Binding-site contacts:
Ligand atom C13 contacts residue LEU146 of chain 1.A at 3.5 Å (hydrophobic).
Ligand atom C16 contacts residue GLY20 of chain 1.A at 3.7 Å.
Ligand atom F1 contacts residue LEU95 of chain 1.A at 3.4 Å.
Ligand atom C13 contacts residue GLY156 of chain 1.A at 3.8 Å.
Ligand atom C16 contacts residue ASP157 of chain 1.A at 3.4 Å.
Ligand atom C13 contacts residue MET92 of chain 1.A at 3.9 Å (hydrophobic).
Ligand atom C5 contacts residue GLY98 of chain 1.A at 3.5 Å.
Ligand atom F1 contacts residue PHE94 of chain 1.A at 3.7 Å.
Ligand atom C12 contacts residue GLU93 of chain 1.A at 3.6 Å.
Ligand atom O0 contacts residue ALA42 of chain 1.A at 3.8 Å.
Ligand atom F1 contacts residue GLY98 of chain 1.A at 3.6 Å.
Ligand atom C12 contacts residue VAL74 of chain 1.A at 3.8 Å (hydrophobic).
Ligand atom C3 contacts residue LEU146 of chain 1.A at 3.9 Å (hydrophobic).
Ligand atom C11 contacts residue ALA42 of chain 1.A at 3.5 Å (hydrophobic).
Ligand atom C9 contacts residue LEU146 of chain 1.A at 3.5 Å (hydrophobic).
Ligand atom O0 contacts residue PHE94 of chain 1.A at 3.3 Å.
Ligand atom C11 contacts residue LEU95 of chain 1.A at 3.7 Å (hydrophobic).
Ligand atom N0 contacts residue VAL25 of chain 1.A at 3.7 Å.
Ligand atom C12 contacts residue ALA42 of chain 1.A at 3.7 Å (hydrophobic).
Ligand atom C15 contacts residue ASN144 of chain 1.A at 3.4 Å.
Ligand atom C6 contacts residue GLY98 of chain 1.A at 3.5 Å.
Ligand atom C11 contacts residue GLU93 of chain 1.A at 3.7 Å.
Ligand atom C6 contacts residue LEU95 of chain 1.A at 3.6 Å (hydrophobic).
Ligand atom C7 contacts residue LEU95 of chain 1.A at 3.3 Å (hydrophobic).
Ligand atom F1 contacts residue PRO96 of chain 1.A at 3.5 Å.
Ligand atom C7 contacts residue LEU17 of chain 1.A at 3.8 Å (hydrophobic).
Ligand atom C1 contacts residue LEU146 of chain 1.A at 3.9 Å (hydrophobic).
Ligand atom C16 contacts residue VAL25 of chain 1.A at 3.8 Å (hydrophobic).
Ligand atom O0 contacts residue LEU95 of chain 1.A at 2.6 Å (h-bond).
Ligand atom C5 contacts residue LEU17 of chain 1.A at 3.6 Å (hydrophobic).
Ligand atom C15 contacts residue ARG143 of chain 1.A at 3.9 Å.
Ligand atom C4 contacts residue LEU17 of chain 1.A at 3.4 Å (hydrophobic).
Ligand atom N2 contacts residue GLU93 of chain 1.A at 2.8 Å (salt-bridge).
Ligand atom C17 contacts residue GLU19 of chain 1.A at 3.5 Å.
Ligand atom C12 contacts residue MET92 of chain 1.A at 3.8 Å (hydrophobic).
Ligand atom C0 contacts residue LEU146 of chain 1.A at 3.8 Å (hydrophobic).
Ligand atom N2 contacts residue ALA42 of chain 1.A at 3.2 Å.
Ligand atom C10 contacts residue LEU146 of chain 1.A at 3.8 Å (hydrophobic).
Ligand atom C12 contacts residue LEU146 of chain 1.A at 3.8 Å (hydrophobic).
Ligand atom O0 contacts residue GLU93 of chain 1.A at 3.7 Å.

A protein and the small-molecule ligand that binds it are described below.
Small molecule (SMILES): CC(C)(C)c1nc2c3ccc(F)cc3c3c(=O)[nH]ccc3c2[nH]1

Sequence of chain 1.A:
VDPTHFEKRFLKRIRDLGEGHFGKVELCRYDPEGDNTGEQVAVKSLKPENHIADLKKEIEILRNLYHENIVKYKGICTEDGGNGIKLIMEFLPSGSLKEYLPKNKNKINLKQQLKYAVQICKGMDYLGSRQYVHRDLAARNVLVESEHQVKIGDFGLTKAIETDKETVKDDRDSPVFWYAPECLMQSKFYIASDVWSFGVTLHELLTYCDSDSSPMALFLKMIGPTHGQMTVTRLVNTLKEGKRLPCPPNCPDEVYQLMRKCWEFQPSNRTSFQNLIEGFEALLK